A protein and the small-molecule ligand that binds it are described below.
Small molecule (SMILES): Nc1nc2c(ncn2[C@@H]2O[C@H](CO)[C@@H](OP(=O)(O)O)[C@H]2O)c(=O)[nH]1

Binding-site contacts:
Ligand atom C6 contacts residue 3AM1 of chain 6.U at 0.3 Å.
Ligand atom O6 contacts residue 3AM1 of chain 6.U at 0.3 Å (h-bond).
Ligand atom C2 contacts residue 3AM1 of chain 6.U at 0.1 Å.
Ligand atom C5' contacts residue 3AM1 of chain 2.U at 2.6 Å.
Ligand atom N9 contacts residue 3AM1 of chain 6.U at 0.4 Å (h-bond).
Ligand atom O5' contacts residue 3AM1 of chain 6.U at 0.3 Å (h-bond).
Ligand atom O5' contacts residue 3AM1 of chain 2.U at 1.6 Å.
Ligand atom C3' contacts residue 3AM1 of chain 2.U at 3.0 Å.
Ligand atom O2P contacts residue 3AM1 of chain 6.U at 0.3 Å (h-bond).
Ligand atom O3P contacts residue LYS25 of chain 6.B at 2.9 Å (salt-bridge).
Ligand atom O2' contacts residue 3AM1 of chain 6.U at 0.4 Å (h-bond).
Ligand atom C4 contacts residue 3AM1 of chain 6.U at 0.3 Å.
Ligand atom O2P contacts residue 3GP1 of chain 6.T at 2.8 Å (h-bond).
Ligand atom P contacts residue 3AM1 of chain 2.U at 1.6 Å.
Ligand atom O3P contacts residue TYR10 of chain 2.B at 2.9 Å (h-bond).
Ligand atom O5' contacts residue 3GP1 of chain 6.T at 1.8 Å.
Ligand atom N7 contacts residue 3AM1 of chain 6.U at 0.5 Å (h-bond).
Ligand atom C5 contacts residue 3AM1 of chain 6.U at 0.3 Å.
Ligand atom O3P contacts residue 3AM1 of chain 2.U at 2.5 Å (h-bond).
Ligand atom O2P contacts residue MET80 of chain 6.B at 3.0 Å.
Ligand atom C2' contacts residue 3AM1 of chain 6.U at 0.4 Å.
Ligand atom C3' contacts residue 3AM1 of chain 6.U at 0.3 Å.
Ligand atom O2P contacts residue 3AM1 of chain 2.U at 2.5 Å (h-bond).
Ligand atom N2 contacts residue 3AM1 of chain 6.U at 1.5 Å.
Ligand atom C8 contacts residue 3AM1 of chain 6.U at 0.5 Å.
Ligand atom C4' contacts residue 3AM1 of chain 6.U at 0.3 Å.
Ligand atom O4' contacts residue 3AM1 of chain 6.U at 0.4 Å (h-bond).
Ligand atom O3' contacts residue 3AM1 of chain 6.U at 0.3 Å (h-bond).
Ligand atom N1 contacts residue 3AM1 of chain 6.U at 0.1 Å (h-bond).
Ligand atom P contacts residue 3GP1 of chain 6.T at 1.8 Å.
Ligand atom O3' contacts residue 3AM1 of chain 2.U at 2.4 Å (h-bond).
Ligand atom C5' contacts residue 3AM1 of chain 6.U at 0.3 Å.
Ligand atom O3P contacts residue 3GP1 of chain 6.T at 2.7 Å (h-bond).
Ligand atom C5' contacts residue 3GP1 of chain 6.T at 2.7 Å.
Ligand atom O3' contacts residue 3GP1 of chain 6.T at 2.4 Å (h-bond).
Ligand atom C1' contacts residue 3AM1 of chain 6.U at 0.4 Å.
Ligand atom C3' contacts residue 3GP1 of chain 6.T at 2.8 Å.
Ligand atom O3P contacts residue 3AM1 of chain 6.U at 0.5 Å (h-bond).
Ligand atom P contacts residue 3AM1 of chain 6.U at 0.4 Å.
Ligand atom N3 contacts residue 3AM1 of chain 6.U at 0.2 Å (h-bond).

Sequence of chain 2.B:
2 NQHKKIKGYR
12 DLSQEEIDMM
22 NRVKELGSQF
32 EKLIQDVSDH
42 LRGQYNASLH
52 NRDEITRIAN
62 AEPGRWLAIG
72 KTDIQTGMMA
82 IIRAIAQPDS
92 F

Sequence of chain 6.B:
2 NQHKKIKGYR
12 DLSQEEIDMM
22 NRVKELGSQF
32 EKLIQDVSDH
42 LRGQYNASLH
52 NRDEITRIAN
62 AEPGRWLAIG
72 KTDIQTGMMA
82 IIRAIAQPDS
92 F